Binding-site contacts:
Ligand atom O contacts residue ASN274 of chain 1.A at 3.6 Å.
Ligand atom CB contacts residue ARG263 of chain 1.A at 3.3 Å.
Ligand atom OB contacts residue THR229 of chain 1.A at 2.7 Å (h-bond).
Ligand atom N contacts residue THR229 of chain 1.A at 3.6 Å.
Ligand atom CE2 contacts residue ASN274 of chain 1.A at 3.1 Å.
Ligand atom C56 contacts residue THR257 of chain 1.A at 3.6 Å.
Ligand atom SG contacts residue GLY276 of chain 1.A at 3.5 Å (h-bond).
Ligand atom O contacts residue THR257 of chain 1.A at 3.6 Å.
Ligand atom CD1 contacts residue GLU216 of chain 1.A at 3.6 Å.
Ligand atom N13 contacts residue LEU278 of chain 1.A at 3.6 Å.
Ligand atom OB contacts residue GLU216 of chain 1.A at 3.4 Å.
Ligand atom SG contacts residue VAL275 of chain 1.A at 3.4 Å (h-bond).
Ligand atom CB contacts residue PHE262 of chain 1.A at 3.5 Å (hydrophobic).
Ligand atom CB contacts residue GLY276 of chain 1.A at 3.4 Å.
Ligand atom SG contacts residue GLU260 of chain 1.A at 3.4 Å.
Ligand atom C contacts residue PHE262 of chain 1.A at 3.5 Å (hydrophobic).
Ligand atom CZ contacts residue GLU216 of chain 1.A at 3.6 Å.
Ligand atom OB contacts residue ASP217 of chain 1.A at 2.6 Å (salt-bridge).
Ligand atom C contacts residue GLU260 of chain 1.A at 3.2 Å.
Ligand atom O contacts residue GLY258 of chain 1.A at 3.2 Å.
Ligand atom C55 contacts residue THR257 of chain 1.A at 3.2 Å.
Ligand atom CA contacts residue PHE262 of chain 1.A at 3.5 Å (hydrophobic).
Ligand atom CB contacts residue GLU260 of chain 1.A at 3.2 Å.
Ligand atom C contacts residue THR229 of chain 1.A at 3.3 Å.
Ligand atom N contacts residue PHE262 of chain 1.A at 3.6 Å.
Ligand atom N contacts residue GLU260 of chain 1.A at 3.6 Å.
Ligand atom SG contacts residue GLY276 of chain 1.A at 3.6 Å (h-bond).
Ligand atom CB contacts residue ASP217 of chain 1.A at 3.3 Å.
Ligand atom CE1 contacts residue GLU216 of chain 1.A at 3.5 Å.
Ligand atom OD1 contacts residue PHE262 of chain 1.A at 3.1 Å (h-bond).
Ligand atom CD contacts residue PHE262 of chain 1.A at 3.2 Å (hydrophobic).
Ligand atom CB contacts residue GLU260 of chain 1.A at 3.5 Å.
Ligand atom N contacts residue GLU260 of chain 1.A at 3.4 Å (salt-bridge).
Ligand atom CA contacts residue PHE219 of chain 1.A at 3.7 Å (hydrophobic).
Ligand atom O contacts residue ASN274 of chain 1.A at 3.4 Å (h-bond).
Ligand atom CB contacts residue GLU260 of chain 1.A at 3.5 Å.
Ligand atom CA contacts residue GLU260 of chain 1.A at 3.2 Å.
Ligand atom CA contacts residue THR229 of chain 1.A at 3.6 Å.
Ligand atom C contacts residue GLU260 of chain 1.A at 3.6 Å.
Ligand atom CA contacts residue GLU260 of chain 1.A at 3.5 Å.

Sequence of chain 1.A:
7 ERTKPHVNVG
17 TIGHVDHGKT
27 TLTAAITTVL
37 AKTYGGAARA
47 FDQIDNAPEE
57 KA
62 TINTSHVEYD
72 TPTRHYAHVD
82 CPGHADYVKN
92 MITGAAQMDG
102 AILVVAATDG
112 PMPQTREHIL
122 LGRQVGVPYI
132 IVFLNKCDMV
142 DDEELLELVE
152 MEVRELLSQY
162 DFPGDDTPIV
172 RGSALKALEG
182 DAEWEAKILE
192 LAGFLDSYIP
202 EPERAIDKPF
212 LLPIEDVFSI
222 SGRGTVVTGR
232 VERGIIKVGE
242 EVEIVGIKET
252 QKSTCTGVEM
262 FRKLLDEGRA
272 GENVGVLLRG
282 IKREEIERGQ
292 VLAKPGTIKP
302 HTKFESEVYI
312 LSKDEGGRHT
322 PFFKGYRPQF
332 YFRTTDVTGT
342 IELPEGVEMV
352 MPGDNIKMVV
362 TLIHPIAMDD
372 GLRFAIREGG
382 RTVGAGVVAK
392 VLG

A protein and the small-molecule ligand that binds it are described below.
Small molecule (SMILES): CNC(=O)C[C@@H]1NC(=O)c2csc(n2)-c2ccc(-c3nc(N(CCCCC(=O)O)C(=O)O[C@H]4CC[C@H](C(=O)O)CC4)cs3)nc2-c2csc(n2)-c2csc(n2)[C@H]([C@@H](O)c2ccccc2)NC(=O)CNC(=O)c2nc(sc2COC)[C@H](C(C)C)NC(=O)c2nc1sc2C